The protein below binds the small molecule below.
Small molecule (SMILES): CC(=O)N[C@@H]1[C@@H](O)[C@H](O)[C@@H](CO)O[C@H]1O

Sequence of chain 1.C:
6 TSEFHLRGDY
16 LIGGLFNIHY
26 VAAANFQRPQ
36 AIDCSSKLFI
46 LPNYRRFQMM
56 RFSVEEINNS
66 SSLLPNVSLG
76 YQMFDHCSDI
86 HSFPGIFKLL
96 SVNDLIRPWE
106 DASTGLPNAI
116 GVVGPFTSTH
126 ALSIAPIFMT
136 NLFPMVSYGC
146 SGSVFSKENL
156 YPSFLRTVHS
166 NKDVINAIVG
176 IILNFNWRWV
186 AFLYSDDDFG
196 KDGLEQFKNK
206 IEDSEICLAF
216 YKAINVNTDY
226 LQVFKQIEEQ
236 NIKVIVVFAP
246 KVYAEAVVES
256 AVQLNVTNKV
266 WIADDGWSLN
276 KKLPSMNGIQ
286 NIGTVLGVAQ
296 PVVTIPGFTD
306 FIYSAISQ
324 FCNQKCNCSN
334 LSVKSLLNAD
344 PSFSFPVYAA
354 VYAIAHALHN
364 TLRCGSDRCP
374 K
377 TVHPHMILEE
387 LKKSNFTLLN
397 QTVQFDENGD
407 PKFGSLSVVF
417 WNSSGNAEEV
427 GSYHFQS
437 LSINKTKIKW

Binding-site contacts:
Ligand atom C7 contacts residue ASN64 of chain 1.C at 3.5 Å.
Ligand atom O3 contacts residue GLU60 of chain 1.C at 4.0 Å.
Ligand atom C5 contacts residue ASN64 of chain 1.C at 3.6 Å.
Ligand atom C1 contacts residue GLU60 of chain 1.C at 4.1 Å.
Ligand atom C7 contacts residue GLU61 of chain 1.C at 4.5 Å.
Ligand atom O5 contacts residue ASN64 of chain 1.C at 2.4 Å (h-bond).
Ligand atom C7 contacts residue GLU60 of chain 1.C at 3.9 Å.
Ligand atom N2 contacts residue GLU60 of chain 1.C at 3.0 Å (salt-bridge).
Ligand atom O7 contacts residue ASN64 of chain 1.C at 4.5 Å.
Ligand atom C3 contacts residue GLU60 of chain 1.C at 3.5 Å.
Ligand atom O7 contacts residue GLU60 of chain 1.C at 4.0 Å.
Ligand atom C1 contacts residue ASN64 of chain 1.C at 1.4 Å.
Ligand atom O7 contacts residue PHE306 of chain 1.C at 4.3 Å.
Ligand atom C7 contacts residue PHE57 of chain 1.C at 4.4 Å (hydrophobic).
Ligand atom C2 contacts residue GLU60 of chain 1.C at 3.7 Å.
Ligand atom N2 contacts residue ASN64 of chain 1.C at 3.0 Å (h-bond).
Ligand atom O7 contacts residue GLU61 of chain 1.C at 4.0 Å.
Ligand atom C8 contacts residue ASN64 of chain 1.C at 3.5 Å.
Ligand atom C2 contacts residue ASN64 of chain 1.C at 2.4 Å.
Ligand atom C4 contacts residue ASN64 of chain 1.C at 4.1 Å.
Ligand atom O7 contacts residue PHE57 of chain 1.C at 3.4 Å.
Ligand atom C3 contacts residue ASN64 of chain 1.C at 3.8 Å.